The protein below binds the small molecule below.
Small molecule (SMILES): Nc1nc(=O)c2ncn([C@@H]3O[C@H](CO[P](=O)(O)O[C@H]4[C@@H](O)[C@H](n5cnc6c(N)ncnc65)O[C@@H]4CO[P](=O)(O)O[C@H]4[C@@H](O)[C@H](n5cnc6c(=O)nc(N)[nH]c65)O[C@@H]4CO[P](=O)(O)O[C@H]4[C@@H](O)[C@H](n5cnc6c(N)ncnc65)O[C@@H]4CO[P](=O)(O)O[C@H]4[C@@H](O)[C@H](n5cnc6c(=O)nc(N)[nH]c65)O[C@@H]4CO[P](=O)(O)O[C@H]4[C@@H](O)[C@H](n5cnc6c(=O)nc(N)[nH]c65)O[C@@H]4COP(=O)=O)[C@@H](O[P](=O)(O)OC[C@H]4O[C@@H](n5cnc6c(=O)nc(N)[nH]c65)[C@H](O)[C@@H]4O[P](=O)(O)OC[C@H]4O[C@@H](n5ccc(=O)[nH]c5=O)[C@H](O)[C@@H]4O[P](=O)(O)OC[C@H]4O[C@@H](n5cnc6c(N)ncnc65)[C@H](O)[C@@H]4O)[C@H]3O)c2[nH]1

Sequence of chain 1.D:
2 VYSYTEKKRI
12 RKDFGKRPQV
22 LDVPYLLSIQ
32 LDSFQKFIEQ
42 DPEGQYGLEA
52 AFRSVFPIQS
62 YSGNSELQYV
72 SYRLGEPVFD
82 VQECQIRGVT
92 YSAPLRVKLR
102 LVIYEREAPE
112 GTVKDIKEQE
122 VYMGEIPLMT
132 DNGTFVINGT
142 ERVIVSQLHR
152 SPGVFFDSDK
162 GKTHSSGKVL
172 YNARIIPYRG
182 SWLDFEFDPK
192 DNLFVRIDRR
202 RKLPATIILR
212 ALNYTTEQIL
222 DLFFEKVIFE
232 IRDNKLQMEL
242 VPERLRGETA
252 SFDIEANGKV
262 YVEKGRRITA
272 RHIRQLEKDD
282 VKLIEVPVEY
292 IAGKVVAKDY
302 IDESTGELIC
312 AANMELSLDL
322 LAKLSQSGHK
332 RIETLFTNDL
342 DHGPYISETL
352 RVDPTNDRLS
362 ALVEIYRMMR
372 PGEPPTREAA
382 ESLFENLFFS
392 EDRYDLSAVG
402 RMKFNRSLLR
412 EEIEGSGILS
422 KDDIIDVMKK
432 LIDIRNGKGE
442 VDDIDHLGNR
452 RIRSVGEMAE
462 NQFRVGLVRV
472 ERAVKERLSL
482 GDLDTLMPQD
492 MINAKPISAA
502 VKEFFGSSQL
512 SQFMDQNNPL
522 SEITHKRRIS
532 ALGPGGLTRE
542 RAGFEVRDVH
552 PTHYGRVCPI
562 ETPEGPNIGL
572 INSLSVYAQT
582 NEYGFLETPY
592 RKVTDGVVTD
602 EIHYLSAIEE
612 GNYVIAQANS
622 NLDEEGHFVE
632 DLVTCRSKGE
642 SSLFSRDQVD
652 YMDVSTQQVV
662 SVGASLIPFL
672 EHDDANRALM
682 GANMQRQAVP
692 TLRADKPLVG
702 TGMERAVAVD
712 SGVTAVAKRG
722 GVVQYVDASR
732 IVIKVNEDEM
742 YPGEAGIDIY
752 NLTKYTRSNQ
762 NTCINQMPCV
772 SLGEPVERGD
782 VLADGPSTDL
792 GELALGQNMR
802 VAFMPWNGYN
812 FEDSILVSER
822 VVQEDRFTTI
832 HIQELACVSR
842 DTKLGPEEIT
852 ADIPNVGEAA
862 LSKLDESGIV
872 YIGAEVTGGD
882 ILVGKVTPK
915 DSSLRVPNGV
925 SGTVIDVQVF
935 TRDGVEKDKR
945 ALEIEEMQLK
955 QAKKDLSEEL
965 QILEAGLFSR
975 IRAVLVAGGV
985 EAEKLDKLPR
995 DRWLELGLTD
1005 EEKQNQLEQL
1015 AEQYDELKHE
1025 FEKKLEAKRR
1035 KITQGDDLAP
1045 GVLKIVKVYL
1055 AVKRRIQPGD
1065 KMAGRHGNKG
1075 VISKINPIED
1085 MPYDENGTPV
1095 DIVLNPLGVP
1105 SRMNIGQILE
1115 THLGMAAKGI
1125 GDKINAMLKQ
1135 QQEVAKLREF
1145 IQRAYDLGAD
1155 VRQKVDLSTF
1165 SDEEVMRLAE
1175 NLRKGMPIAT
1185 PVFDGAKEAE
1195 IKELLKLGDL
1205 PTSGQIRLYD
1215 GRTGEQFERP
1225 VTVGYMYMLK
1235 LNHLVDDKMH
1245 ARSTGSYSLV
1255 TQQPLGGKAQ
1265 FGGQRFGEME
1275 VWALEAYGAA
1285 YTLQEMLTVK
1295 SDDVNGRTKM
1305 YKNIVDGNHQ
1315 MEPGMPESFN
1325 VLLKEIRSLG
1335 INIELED

Binding-site contacts:
Ligand atom O3' contacts residue LYS1065 of chain 1.D at 3.5 Å (salt-bridge).
Ligand atom C2' contacts residue GLN513 of chain 1.D at 3.8 Å.
Ligand atom OP2 contacts residue LEU533 of chain 1.D at 3.7 Å.
Ligand atom O2' contacts residue GLN688 of chain 1.D at 3.5 Å (h-bond).
Ligand atom O3' contacts residue GLN510 of chain 1.D at 3.8 Å.
Ligand atom OP1 contacts residue LYS1065 of chain 1.D at 3.2 Å (salt-bridge).
Ligand atom C4' contacts residue ASP464 of chain 1.E at 3.3 Å.
Ligand atom C4' contacts residue HIS1237 of chain 1.D at 3.6 Å.
Ligand atom OP2 contacts residue ARG540 of chain 1.D at 2.4 Å (salt-bridge).
Ligand atom OP1 contacts residue PRO564 of chain 1.D at 3.2 Å.
Ligand atom O3' contacts residue ARG425 of chain 1.E at 3.8 Å.
Ligand atom O2' contacts residue HIS1237 of chain 1.D at 3.5 Å (h-bond).
Ligand atom O4' contacts residue HIS1237 of chain 1.D at 3.8 Å.
Ligand atom OP1 contacts residue ARG687 of chain 1.D at 3.6 Å.
Ligand atom OP1 contacts residue LYS1073 of chain 1.D at 2.4 Å (salt-bridge).
Ligand atom O3' contacts residue MG1 of chain 1.K at 2.0 Å.
Ligand atom O2' contacts residue ARG425 of chain 1.E at 2.4 Å (salt-bridge).
Ligand atom O2' contacts residue GLN513 of chain 1.D at 2.8 Å (h-bond).
Ligand atom OP2 contacts residue ASN568 of chain 1.D at 3.6 Å.
Ligand atom O3' contacts residue GLN688 of chain 1.D at 3.1 Å (h-bond).
Ligand atom C3' contacts residue MG1 of chain 1.K at 3.3 Å.
Ligand atom C2' contacts residue ARG425 of chain 1.E at 3.4 Å.
Ligand atom O3' contacts residue ASP460 of chain 1.E at 3.4 Å (salt-bridge).
Ligand atom P contacts residue LYS1073 of chain 1.D at 3.4 Å.
Ligand atom C4' contacts residue MG1 of chain 1.K at 3.7 Å.
Ligand atom C5' contacts residue ARG540 of chain 1.D at 3.8 Å.
Ligand atom C5' contacts residue HIS1237 of chain 1.D at 3.8 Å.
Ligand atom OP2 contacts residue LYS1073 of chain 1.D at 3.6 Å.
Ligand atom OP1 contacts residue GLN513 of chain 1.D at 3.6 Å (h-bond).
Ligand atom C5' contacts residue ARG687 of chain 1.D at 3.8 Å.
Ligand atom O3' contacts residue GLN513 of chain 1.D at 2.9 Å (h-bond).
Ligand atom C3' contacts residue ASP464 of chain 1.E at 3.5 Å.
Ligand atom O5' contacts residue ASN568 of chain 1.D at 3.7 Å.
Ligand atom O3' contacts residue ASP464 of chain 1.E at 2.9 Å (salt-bridge).
Ligand atom P contacts residue ARG540 of chain 1.D at 3.5 Å.
Ligand atom O5' contacts residue ARG540 of chain 1.D at 3.4 Å (salt-bridge).
Ligand atom O2' contacts residue GLY463 of chain 1.E at 3.8 Å.
Ligand atom O2' contacts residue ASP464 of chain 1.E at 3.2 Å (salt-bridge).
Ligand atom C5' contacts residue ASN568 of chain 1.D at 3.4 Å.
Ligand atom O5' contacts residue ARG540 of chain 1.D at 3.7 Å.

Sequence of chain 1.E:
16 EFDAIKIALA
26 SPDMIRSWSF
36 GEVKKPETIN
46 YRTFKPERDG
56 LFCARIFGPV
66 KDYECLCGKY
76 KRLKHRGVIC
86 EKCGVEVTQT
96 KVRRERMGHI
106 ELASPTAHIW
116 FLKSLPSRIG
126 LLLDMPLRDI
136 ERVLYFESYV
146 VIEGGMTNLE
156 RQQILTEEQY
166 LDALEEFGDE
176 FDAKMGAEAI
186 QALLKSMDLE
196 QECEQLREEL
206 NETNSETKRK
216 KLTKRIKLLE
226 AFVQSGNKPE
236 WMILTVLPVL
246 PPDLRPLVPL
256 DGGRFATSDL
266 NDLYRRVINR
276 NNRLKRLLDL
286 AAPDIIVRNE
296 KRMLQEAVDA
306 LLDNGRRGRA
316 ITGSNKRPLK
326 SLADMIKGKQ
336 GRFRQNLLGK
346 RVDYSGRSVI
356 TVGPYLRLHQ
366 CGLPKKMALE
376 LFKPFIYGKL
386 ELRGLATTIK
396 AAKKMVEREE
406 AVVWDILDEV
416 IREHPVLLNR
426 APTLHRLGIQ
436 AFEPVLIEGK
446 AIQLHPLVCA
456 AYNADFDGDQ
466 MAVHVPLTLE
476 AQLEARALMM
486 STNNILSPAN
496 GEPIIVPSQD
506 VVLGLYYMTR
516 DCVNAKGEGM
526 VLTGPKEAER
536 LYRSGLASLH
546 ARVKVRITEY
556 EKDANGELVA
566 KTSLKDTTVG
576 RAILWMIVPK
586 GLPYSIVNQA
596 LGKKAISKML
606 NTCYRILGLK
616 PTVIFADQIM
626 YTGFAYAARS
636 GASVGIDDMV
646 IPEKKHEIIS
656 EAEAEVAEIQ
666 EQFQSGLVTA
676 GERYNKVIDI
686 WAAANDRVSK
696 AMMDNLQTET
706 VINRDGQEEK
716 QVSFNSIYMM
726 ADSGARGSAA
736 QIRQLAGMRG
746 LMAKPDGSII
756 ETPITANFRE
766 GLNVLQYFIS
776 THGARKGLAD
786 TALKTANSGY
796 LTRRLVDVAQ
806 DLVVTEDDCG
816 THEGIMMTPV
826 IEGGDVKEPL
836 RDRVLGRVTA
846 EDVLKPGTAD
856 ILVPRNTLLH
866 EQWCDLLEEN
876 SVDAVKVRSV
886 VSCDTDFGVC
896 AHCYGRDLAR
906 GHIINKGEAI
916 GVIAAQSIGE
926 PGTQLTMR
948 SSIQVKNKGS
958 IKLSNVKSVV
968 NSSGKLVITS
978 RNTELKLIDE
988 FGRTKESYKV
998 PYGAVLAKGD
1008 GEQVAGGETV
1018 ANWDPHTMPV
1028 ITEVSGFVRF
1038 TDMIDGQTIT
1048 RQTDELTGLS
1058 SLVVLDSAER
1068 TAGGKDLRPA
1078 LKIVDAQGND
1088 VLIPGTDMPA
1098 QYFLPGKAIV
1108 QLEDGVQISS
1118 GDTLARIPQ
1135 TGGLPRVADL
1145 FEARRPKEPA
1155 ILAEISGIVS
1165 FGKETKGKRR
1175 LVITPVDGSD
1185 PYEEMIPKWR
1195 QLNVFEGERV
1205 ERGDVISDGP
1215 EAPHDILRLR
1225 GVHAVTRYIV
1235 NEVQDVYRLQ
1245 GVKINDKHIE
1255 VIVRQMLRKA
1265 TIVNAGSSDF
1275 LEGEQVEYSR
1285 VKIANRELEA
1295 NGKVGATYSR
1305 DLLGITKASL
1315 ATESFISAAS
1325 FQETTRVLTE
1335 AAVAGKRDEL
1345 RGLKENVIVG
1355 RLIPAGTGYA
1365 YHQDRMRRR